Binding-site contacts:
Ligand atom CG2 contacts residue LEU220 of chain 1.C at 3.4 Å (hydrophobic).
Ligand atom N contacts residue ASN173 of chain 1.C at 3.6 Å.
Ligand atom CA contacts residue LEU172 of chain 1.C at 3.4 Å (hydrophobic).
Ligand atom CA contacts residue ASN42 of chain 1.C at 3.2 Å.
Ligand atom N contacts residue NAG1 of chain 1.L at 3.6 Å (h-bond).
Ligand atom CB contacts residue LEU172 of chain 1.C at 3.7 Å (hydrophobic).
Ligand atom CA contacts residue ASN173 of chain 1.C at 4.2 Å.
Ligand atom O contacts residue LEU172 of chain 1.C at 4.0 Å.
Ligand atom CB contacts residue SER45 of chain 1.C at 3.6 Å.
Ligand atom N contacts residue ASN224 of chain 1.C at 3.5 Å (h-bond).
Ligand atom CA contacts residue SER45 of chain 1.C at 4.2 Å.
Ligand atom CB contacts residue LEU220 of chain 1.C at 3.9 Å (hydrophobic).
Ligand atom O contacts residue VAL176 of chain 1.C at 3.9 Å.
Ligand atom O contacts residue NAG1 of chain 1.L at 4.2 Å.
Ligand atom C contacts residue NAG1 of chain 1.L at 3.8 Å.
Ligand atom O contacts residue SER45 of chain 1.C at 4.0 Å.
Ligand atom CB contacts residue ASN42 of chain 1.C at 3.7 Å.
Ligand atom CB contacts residue LYS49 of chain 1.C at 4.2 Å.
Ligand atom N contacts residue LEU172 of chain 1.C at 3.6 Å.
Ligand atom O contacts residue ASN173 of chain 1.C at 3.6 Å.
Ligand atom CD contacts residue ILE217 of chain 1.C at 4.2 Å (hydrophobic).
Ligand atom C contacts residue ASN42 of chain 1.C at 3.4 Å.
Ligand atom N contacts residue LEU172 of chain 1.C at 4.3 Å.
Ligand atom C contacts residue LEU172 of chain 1.C at 3.4 Å (hydrophobic).
Ligand atom CG contacts residue ILE217 of chain 1.C at 3.6 Å (hydrophobic).
Ligand atom O contacts residue LEU172 of chain 1.C at 3.9 Å.
Ligand atom C contacts residue SER45 of chain 1.C at 4.0 Å.
Ligand atom CB contacts residue LEU220 of chain 1.C at 3.9 Å (hydrophobic).
Ligand atom CB contacts residue NAG1 of chain 1.L at 3.3 Å.
Ligand atom NE2 contacts residue ILE217 of chain 1.C at 3.8 Å.
Ligand atom O contacts residue ASN224 of chain 1.C at 3.6 Å.
Ligand atom O contacts residue VAL46 of chain 1.C at 4.2 Å.
Ligand atom O contacts residue LEU220 of chain 1.C at 3.2 Å.
Ligand atom O contacts residue LYS120 of chain 1.C at 4.0 Å.
Ligand atom CB contacts residue ASN173 of chain 1.C at 3.8 Å.
Ligand atom CB contacts residue NAG1 of chain 1.L at 2.4 Å.
Ligand atom CA contacts residue NAG1 of chain 1.L at 3.6 Å.
Ligand atom C contacts residue LEU220 of chain 1.C at 3.8 Å (hydrophobic).
Ligand atom CG2 contacts residue ASN224 of chain 1.C at 3.6 Å.
Ligand atom OG contacts residue NAG1 of chain 1.L at 1.4 Å.

A protein and the small-molecule ligand that binds it are described below.
Small molecule (SMILES): CC(C)[C@H](N)C(=O)N[C@@H](CO)C(=O)N[C@@H](CCC(N)=O)C(=O)N[C@@H](C)C(=O)N[C@H](C=O)CO

Sequence of chain 1.C:
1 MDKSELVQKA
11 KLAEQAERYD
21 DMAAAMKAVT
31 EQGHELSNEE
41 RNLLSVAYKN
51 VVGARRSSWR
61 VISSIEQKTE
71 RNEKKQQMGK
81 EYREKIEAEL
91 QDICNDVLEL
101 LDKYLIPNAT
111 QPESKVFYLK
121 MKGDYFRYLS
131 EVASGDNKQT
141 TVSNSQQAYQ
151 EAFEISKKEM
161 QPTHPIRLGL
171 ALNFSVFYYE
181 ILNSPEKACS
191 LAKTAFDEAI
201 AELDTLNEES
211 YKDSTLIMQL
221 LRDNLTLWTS